The small molecule below binds the protein below.
Small molecule (SMILES): CC(=O)N[C@@H]1[C@@H](O)[C@H](O)[C@@H](CO)O[C@H]1O

Binding-site contacts:
Ligand atom C5 contacts residue SER149 of chain 1.N at 4.2 Å.
Ligand atom C6 contacts residue SER149 of chain 1.N at 4.0 Å.
Ligand atom O5 contacts residue ASN152 of chain 1.N at 2.4 Å (h-bond).
Ligand atom C5 contacts residue GLU148 of chain 1.N at 4.2 Å.
Ligand atom O7 contacts residue ASN152 of chain 1.N at 3.1 Å (h-bond).
Ligand atom C5 contacts residue ALA145 of chain 1.N at 4.4 Å (hydrophobic).
Ligand atom C5 contacts residue THR154 of chain 1.N at 4.4 Å.
Ligand atom C2 contacts residue THR154 of chain 1.N at 4.5 Å.
Ligand atom C1 contacts residue GLU148 of chain 1.N at 4.1 Å.
Ligand atom C5 contacts residue ASN152 of chain 1.N at 3.7 Å.
Ligand atom C4 contacts residue ASN152 of chain 1.N at 4.2 Å.
Ligand atom C7 contacts residue ASN152 of chain 1.N at 3.2 Å.
Ligand atom O5 contacts residue SER149 of chain 1.N at 3.8 Å.
Ligand atom C8 contacts residue THR154 of chain 1.N at 4.5 Å.
Ligand atom C1 contacts residue ASN152 of chain 1.N at 1.4 Å.
Ligand atom O6 contacts residue ALA145 of chain 1.N at 4.0 Å.
Ligand atom O5 contacts residue THR154 of chain 1.N at 4.3 Å.
Ligand atom C1 contacts residue SER149 of chain 1.N at 4.2 Å.
Ligand atom N2 contacts residue THR154 of chain 1.N at 4.0 Å.
Ligand atom O6 contacts residue GLU148 of chain 1.N at 3.3 Å.
Ligand atom C3 contacts residue ASN152 of chain 1.N at 3.8 Å.
Ligand atom O5 contacts residue GLU148 of chain 1.N at 3.2 Å.
Ligand atom C6 contacts residue ALA145 of chain 1.N at 3.3 Å (hydrophobic).
Ligand atom N2 contacts residue ASN152 of chain 1.N at 2.8 Å (h-bond).
Ligand atom C6 contacts residue GLU148 of chain 1.N at 3.9 Å.
Ligand atom C1 contacts residue THR154 of chain 1.N at 3.6 Å.
Ligand atom C8 contacts residue ASN152 of chain 1.N at 4.3 Å.
Ligand atom C2 contacts residue ASN152 of chain 1.N at 2.4 Å.

Sequence of chain 1.N:
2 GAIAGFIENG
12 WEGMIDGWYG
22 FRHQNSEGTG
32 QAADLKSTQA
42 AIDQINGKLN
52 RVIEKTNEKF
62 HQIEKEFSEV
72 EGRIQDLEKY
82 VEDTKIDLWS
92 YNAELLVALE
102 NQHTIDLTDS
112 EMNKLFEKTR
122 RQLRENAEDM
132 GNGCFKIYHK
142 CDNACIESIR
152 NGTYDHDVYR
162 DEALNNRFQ